A small-molecule ligand and the protein it binds are described below.
Small molecule (SMILES): CC(=O)N[C@@H]1[C@@H](O)[C@H](O)[C@@H](CO)O[C@H]1O

Binding-site contacts:
Ligand atom C6 contacts residue ASN331 of chain 1.I at 4.3 Å.
Ligand atom C3 contacts residue ASN331 of chain 1.I at 3.9 Å.
Ligand atom N2 contacts residue ASN331 of chain 1.I at 2.9 Å (h-bond).
Ligand atom C1 contacts residue ASN331 of chain 1.I at 1.5 Å.
Ligand atom C2 contacts residue ASN331 of chain 1.I at 2.5 Å.
Ligand atom C5 contacts residue ASN331 of chain 1.I at 3.8 Å.
Ligand atom C8 contacts residue ASN331 of chain 1.I at 4.5 Å.
Ligand atom O7 contacts residue ASN331 of chain 1.I at 3.6 Å (h-bond).
Ligand atom O6 contacts residue ASN331 of chain 1.I at 3.0 Å (h-bond).
Ligand atom O5 contacts residue ASN331 of chain 1.I at 2.5 Å (h-bond).
Ligand atom C7 contacts residue ASN331 of chain 1.I at 3.4 Å.
Ligand atom C4 contacts residue ASN331 of chain 1.I at 4.3 Å.

Sequence of chain 1.I:
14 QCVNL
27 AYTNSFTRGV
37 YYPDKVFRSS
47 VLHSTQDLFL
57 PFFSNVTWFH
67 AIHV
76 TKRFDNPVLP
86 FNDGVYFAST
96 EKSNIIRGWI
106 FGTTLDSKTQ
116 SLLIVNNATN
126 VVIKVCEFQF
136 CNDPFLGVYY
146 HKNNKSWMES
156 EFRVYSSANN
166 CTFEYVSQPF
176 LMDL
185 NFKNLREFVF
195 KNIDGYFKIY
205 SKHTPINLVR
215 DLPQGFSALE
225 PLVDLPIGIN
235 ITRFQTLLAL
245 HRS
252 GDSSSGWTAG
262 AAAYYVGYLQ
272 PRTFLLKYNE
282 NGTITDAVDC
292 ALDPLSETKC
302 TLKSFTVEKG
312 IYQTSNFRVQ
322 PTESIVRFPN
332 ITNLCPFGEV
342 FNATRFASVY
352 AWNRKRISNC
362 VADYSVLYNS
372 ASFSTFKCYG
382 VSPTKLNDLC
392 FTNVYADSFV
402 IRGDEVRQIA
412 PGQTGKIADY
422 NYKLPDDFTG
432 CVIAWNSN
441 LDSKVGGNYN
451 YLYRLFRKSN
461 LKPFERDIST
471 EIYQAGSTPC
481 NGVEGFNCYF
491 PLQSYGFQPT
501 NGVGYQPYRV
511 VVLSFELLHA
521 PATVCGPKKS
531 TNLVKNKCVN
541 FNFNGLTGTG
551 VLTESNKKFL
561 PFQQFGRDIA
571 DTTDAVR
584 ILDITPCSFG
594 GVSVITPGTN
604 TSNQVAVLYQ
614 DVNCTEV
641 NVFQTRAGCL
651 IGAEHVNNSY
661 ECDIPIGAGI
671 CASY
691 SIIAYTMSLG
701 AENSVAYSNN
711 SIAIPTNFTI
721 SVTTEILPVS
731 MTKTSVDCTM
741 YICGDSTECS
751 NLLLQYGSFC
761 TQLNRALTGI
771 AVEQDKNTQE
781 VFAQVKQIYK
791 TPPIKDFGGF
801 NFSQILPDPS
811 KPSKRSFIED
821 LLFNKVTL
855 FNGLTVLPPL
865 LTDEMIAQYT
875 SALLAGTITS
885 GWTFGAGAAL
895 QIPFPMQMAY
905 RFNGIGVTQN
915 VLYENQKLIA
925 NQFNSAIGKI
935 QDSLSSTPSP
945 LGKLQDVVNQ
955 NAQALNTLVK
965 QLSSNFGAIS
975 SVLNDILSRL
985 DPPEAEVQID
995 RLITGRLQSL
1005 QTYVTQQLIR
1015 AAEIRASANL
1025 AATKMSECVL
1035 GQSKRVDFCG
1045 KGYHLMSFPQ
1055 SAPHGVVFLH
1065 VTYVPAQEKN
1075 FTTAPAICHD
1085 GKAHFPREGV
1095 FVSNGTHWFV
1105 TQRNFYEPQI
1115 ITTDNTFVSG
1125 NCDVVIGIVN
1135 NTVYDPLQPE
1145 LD